Binding-site contacts:
Ligand atom N6 contacts residue TRP60 of chain 27.A at 3.0 Å.
Ligand atom N6 contacts residue GLY57 of chain 27.A at 3.7 Å.
Ligand atom C2' contacts residue GLN137 of chain 27.A at 2.9 Å.
Ligand atom C4' contacts residue PRO276 of chain 27.A at 3.7 Å (hydrophobic).
Ligand atom C3' contacts residue PRO276 of chain 27.A at 3.2 Å (hydrophobic).
Ligand atom O3' contacts residue GLN137 of chain 27.A at 2.0 Å (h-bond).
Ligand atom C6 contacts residue TRP60 of chain 27.A at 3.4 Å (hydrophobic).
Ligand atom O3' contacts residue PRO276 of chain 27.A at 3.4 Å.
Ligand atom C4 contacts residue TRP60 of chain 27.A at 3.5 Å (hydrophobic).
Ligand atom O4' contacts residue TRP60 of chain 27.A at 4.2 Å.
Ligand atom N7 contacts residue TRP60 of chain 27.A at 3.9 Å.
Ligand atom N1 contacts residue TRP60 of chain 27.A at 3.5 Å.
Ligand atom O3' contacts residue TRP60 of chain 27.A at 4.4 Å.
Ligand atom N3 contacts residue TRP60 of chain 27.A at 3.0 Å.
Ligand atom P contacts residue ASN139 of chain 27.A at 3.7 Å.
Ligand atom C1' contacts residue GLN137 of chain 27.A at 4.0 Å.
Ligand atom OP2 contacts residue ASN139 of chain 27.A at 3.3 Å (h-bond).
Ligand atom C2' contacts residue TRP60 of chain 27.A at 4.1 Å (hydrophobic).
Ligand atom OP2 contacts residue GLN137 of chain 27.A at 3.8 Å.
Ligand atom O5' contacts residue GLN137 of chain 27.A at 4.3 Å.
Ligand atom C5 contacts residue TRP60 of chain 27.A at 3.8 Å (hydrophobic).
Ligand atom OP2 contacts residue TRP60 of chain 27.A at 4.4 Å.
Ligand atom OP1 contacts residue ASN275 of chain 27.A at 4.5 Å.
Ligand atom C2 contacts residue TRP60 of chain 27.A at 3.4 Å (hydrophobic).
Ligand atom OP2 contacts residue ARG534 of chain 27.A at 3.6 Å.
Ligand atom C1' contacts residue TRP60 of chain 27.A at 3.5 Å (hydrophobic).
Ligand atom OP1 contacts residue PRO276 of chain 27.A at 3.1 Å.
Ligand atom C3' contacts residue GLN137 of chain 27.A at 2.6 Å.
Ligand atom P contacts residue PRO276 of chain 27.A at 3.8 Å.
Ligand atom C4' contacts residue GLN137 of chain 27.A at 4.1 Å.
Ligand atom P contacts residue GLN137 of chain 27.A at 3.5 Å.
Ligand atom OP1 contacts residue ASN139 of chain 27.A at 3.1 Å (h-bond).
Ligand atom OP1 contacts residue GLN137 of chain 27.A at 4.4 Å.
Ligand atom N6 contacts residue ASP58 of chain 27.A at 4.3 Å.
Ligand atom C8 contacts residue TRP60 of chain 27.A at 4.4 Å (hydrophobic).
Ligand atom C5' contacts residue PRO276 of chain 27.A at 3.7 Å (hydrophobic).
Ligand atom O5' contacts residue TRP60 of chain 27.A at 3.8 Å.
Ligand atom O5' contacts residue PRO276 of chain 27.A at 2.8 Å.
Ligand atom N9 contacts residue TRP60 of chain 27.A at 3.8 Å.
Ligand atom OP2 contacts residue PRO276 of chain 27.A at 3.9 Å.

Sequence of chain 27.A:
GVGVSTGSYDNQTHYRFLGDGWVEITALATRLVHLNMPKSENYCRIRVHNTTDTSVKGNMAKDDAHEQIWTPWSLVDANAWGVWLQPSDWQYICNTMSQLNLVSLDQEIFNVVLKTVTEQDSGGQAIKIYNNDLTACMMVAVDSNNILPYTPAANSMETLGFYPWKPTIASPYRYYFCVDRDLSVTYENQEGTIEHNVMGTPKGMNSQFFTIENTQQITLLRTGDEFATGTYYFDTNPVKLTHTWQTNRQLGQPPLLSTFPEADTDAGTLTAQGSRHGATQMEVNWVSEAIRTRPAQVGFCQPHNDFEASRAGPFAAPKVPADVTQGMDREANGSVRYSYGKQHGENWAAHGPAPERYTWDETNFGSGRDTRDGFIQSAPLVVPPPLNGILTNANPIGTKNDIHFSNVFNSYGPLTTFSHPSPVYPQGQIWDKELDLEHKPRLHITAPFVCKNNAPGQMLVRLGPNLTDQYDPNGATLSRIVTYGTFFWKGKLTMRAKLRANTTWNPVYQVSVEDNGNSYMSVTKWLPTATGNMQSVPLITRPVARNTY

The small molecule below binds the protein below.
Small molecule (SMILES): Nc1ccn([C@H]2C[C@H](O[P](=O)(O)OC[C@H]3O[C@@H](n4cnc5c(N)ncnc54)C[C@@H]3O[P](=O)(O)OC[C@H]3O[C@@H](n4cnc5c(N)ncnc54)C[C@@H]3O[P](=O)(O)OC[C@H]3O[C@@H](n4cnc5c(N)ncnc54)C[C@@H]3O)[C@@H](COP(=O)=O)O2)c(=O)n1